Sequence of chain 1.A:
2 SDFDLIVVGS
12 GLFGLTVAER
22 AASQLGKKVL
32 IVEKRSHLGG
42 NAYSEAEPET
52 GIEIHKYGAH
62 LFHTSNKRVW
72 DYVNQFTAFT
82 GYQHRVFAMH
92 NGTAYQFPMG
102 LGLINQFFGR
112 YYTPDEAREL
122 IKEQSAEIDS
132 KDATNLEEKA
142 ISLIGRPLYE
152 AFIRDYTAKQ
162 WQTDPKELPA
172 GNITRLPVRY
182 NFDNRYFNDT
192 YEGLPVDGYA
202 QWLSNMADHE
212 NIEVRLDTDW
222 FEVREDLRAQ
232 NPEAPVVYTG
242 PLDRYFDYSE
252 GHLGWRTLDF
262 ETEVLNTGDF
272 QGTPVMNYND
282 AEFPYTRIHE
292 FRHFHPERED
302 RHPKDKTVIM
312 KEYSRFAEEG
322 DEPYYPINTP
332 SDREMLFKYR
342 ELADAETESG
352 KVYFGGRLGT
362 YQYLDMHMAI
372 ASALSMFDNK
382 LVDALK

Binding-site contacts:
Ligand atom C4 contacts residue PHE98 of chain 1.A at 3.5 Å (hydrophobic).
Ligand atom O1A contacts residue GLN161 of chain 1.A at 3.6 Å.
Ligand atom O2' contacts residue THR158 of chain 1.A at 2.7 Å (h-bond).
Ligand atom O2A contacts residue GLN161 of chain 1.A at 3.0 Å (h-bond).
Ligand atom N1 contacts residue TYR157 of chain 1.A at 3.7 Å.
Ligand atom N3 contacts residue ASN280 of chain 1.A at 3.7 Å.
Ligand atom O6' contacts residue FAD1 of chain 1.B at 3.5 Å.
Ligand atom O3A contacts residue TYR187 of chain 1.A at 3.7 Å.
Ligand atom C5 contacts residue TYR157 of chain 1.A at 3.5 Å (hydrophobic).
Ligand atom O2 contacts residue ILE154 of chain 1.A at 3.1 Å.
Ligand atom O3' contacts residue ASP366 of chain 1.A at 3.4 Å (salt-bridge).
Ligand atom O3' contacts residue TYR364 of chain 1.A at 3.5 Å.
Ligand atom N3 contacts residue TYR157 of chain 1.A at 3.5 Å.
Ligand atom C3B contacts residue GLN161 of chain 1.A at 3.2 Å.
Ligand atom O4' contacts residue ASP366 of chain 1.A at 2.7 Å (salt-bridge).
Ligand atom O2 contacts residue THR158 of chain 1.A at 3.5 Å (h-bond).
Ligand atom N3 contacts residue PHE153 of chain 1.A at 2.9 Å (h-bond).
Ligand atom C4 contacts residue ASN278 of chain 1.A at 3.7 Å.
Ligand atom C4 contacts residue ASN280 of chain 1.A at 3.7 Å.
Ligand atom O6' contacts residue TYR364 of chain 1.A at 3.2 Å (h-bond).
Ligand atom O1A contacts residue TYR157 of chain 1.A at 2.8 Å (h-bond).
Ligand atom O3B contacts residue GLN161 of chain 1.A at 2.5 Å (h-bond).
Ligand atom O4 contacts residue ASN278 of chain 1.A at 3.1 Å (h-bond).
Ligand atom O2 contacts residue PHE153 of chain 1.A at 3.3 Å (h-bond).
Ligand atom C4 contacts residue TYR157 of chain 1.A at 3.6 Å (hydrophobic).
Ligand atom C6 contacts residue TYR157 of chain 1.A at 3.6 Å (hydrophobic).
Ligand atom O4 contacts residue ASN280 of chain 1.A at 2.9 Å (h-bond).
Ligand atom O6' contacts residue TYR326 of chain 1.A at 3.0 Å (h-bond).
Ligand atom C4' contacts residue TYR364 of chain 1.A at 3.3 Å (hydrophobic).
Ligand atom C2 contacts residue TYR157 of chain 1.A at 3.6 Å (hydrophobic).
Ligand atom O1A contacts residue ARG288 of chain 1.A at 3.2 Å (salt-bridge).
Ligand atom PB contacts residue TYR187 of chain 1.A at 3.6 Å.
Ligand atom C4' contacts residue ASP366 of chain 1.A at 3.5 Å.
Ligand atom O4 contacts residue PHE98 of chain 1.A at 3.3 Å.
Ligand atom O1B contacts residue TYR187 of chain 1.A at 2.4 Å (h-bond).
Ligand atom C5 contacts residue ASN278 of chain 1.A at 3.7 Å.
Ligand atom O4' contacts residue TYR364 of chain 1.A at 3.3 Å (h-bond).
Ligand atom O2B contacts residue ARG288 of chain 1.A at 3.0 Å (salt-bridge).
Ligand atom C2 contacts residue PHE153 of chain 1.A at 3.5 Å (hydrophobic).
Ligand atom C2B contacts residue THR158 of chain 1.A at 3.2 Å.

A protein and the small-molecule ligand that binds it are described below.
Small molecule (SMILES): CC(=O)N[C@H]1[C@@H](O[P](=O)(O)O[P](=O)(O)OC[C@H]2O[C@@H](n3ccc(=O)[nH]c3=O)[C@H](O)[C@@H]2O)O[C@H](CO)[C@@H](O)[C@@H]1O